Binding-site contacts:
Ligand atom C1 contacts residue ASN416 of chain 2.D at 3.1 Å.
Ligand atom C8 contacts residue NAG1 of chain 2.I at 3.5 Å.
Ligand atom O5 contacts residue PRO261 of chain 2.D at 3.8 Å.
Ligand atom C6 contacts residue PRO261 of chain 2.D at 3.7 Å (hydrophobic).
Ligand atom O7 contacts residue ASN232 of chain 2.D at 3.3 Å (h-bond).
Ligand atom C2 contacts residue ASN416 of chain 2.D at 3.2 Å.
Ligand atom C8 contacts residue VAL414 of chain 2.D at 4.3 Å (hydrophobic).
Ligand atom N2 contacts residue ASN416 of chain 2.D at 3.6 Å (h-bond).
Ligand atom C7 contacts residue ASN232 of chain 2.D at 3.9 Å.
Ligand atom O5 contacts residue ASN416 of chain 2.D at 3.4 Å (h-bond).
Ligand atom C7 contacts residue ASN416 of chain 2.D at 3.3 Å.
Ligand atom O6 contacts residue LEU235 of chain 2.D at 3.6 Å.
Ligand atom O6 contacts residue PRO261 of chain 2.D at 3.4 Å.
Ligand atom C8 contacts residue ASN232 of chain 2.D at 3.8 Å.
Ligand atom O7 contacts residue ASN416 of chain 2.D at 2.7 Å (h-bond).
Ligand atom C5 contacts residue PRO261 of chain 2.D at 4.5 Å (hydrophobic).

This protein binds this small molecule.
Small molecule (SMILES): CC(=O)N[C@H]1[C@H](O[C@H]2[C@H](O)[C@@H](NC(C)=O)CO[C@@H]2CO)O[C@H](CO)[C@@H](O)[C@@H]1O

Sequence of chain 2.D:
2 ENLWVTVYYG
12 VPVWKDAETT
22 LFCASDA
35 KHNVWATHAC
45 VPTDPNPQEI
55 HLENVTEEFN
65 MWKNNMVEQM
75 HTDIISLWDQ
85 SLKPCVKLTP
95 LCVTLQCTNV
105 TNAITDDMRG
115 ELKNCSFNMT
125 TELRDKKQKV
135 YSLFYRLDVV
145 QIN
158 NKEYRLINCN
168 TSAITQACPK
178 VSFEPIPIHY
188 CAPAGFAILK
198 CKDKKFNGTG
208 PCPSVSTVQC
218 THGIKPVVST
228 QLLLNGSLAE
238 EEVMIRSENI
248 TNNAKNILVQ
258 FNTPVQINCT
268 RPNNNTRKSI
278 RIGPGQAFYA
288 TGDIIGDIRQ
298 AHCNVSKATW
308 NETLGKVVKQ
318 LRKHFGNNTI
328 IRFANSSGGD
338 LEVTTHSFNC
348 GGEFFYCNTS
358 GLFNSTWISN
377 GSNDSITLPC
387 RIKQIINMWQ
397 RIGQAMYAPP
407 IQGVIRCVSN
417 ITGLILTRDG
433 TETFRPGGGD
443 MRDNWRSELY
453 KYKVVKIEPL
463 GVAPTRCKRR